This protein binds this small molecule.
Small molecule (SMILES): O[C@@H]1[C@H](O)[C@H](Cc2ccccc2)NC[C@H]1O

Binding-site contacts:
Ligand atom CAI contacts residue GLU266 of chain 3.A at 3.9 Å.
Ligand atom CAP contacts residue GLU266 of chain 3.A at 3.0 Å.
Ligand atom CAO contacts residue TYR64 of chain 3.A at 3.7 Å (hydrophobic).
Ligand atom CAH contacts residue TYR64 of chain 3.A at 3.8 Å (hydrophobic).
Ligand atom CAI contacts residue HIS34 of chain 3.A at 4.2 Å.
Ligand atom OAA contacts residue HIS34 of chain 3.A at 2.2 Å (h-bond).
Ligand atom NAK contacts residue GLU266 of chain 3.A at 2.6 Å (salt-bridge).
Ligand atom CAM contacts residue HIS34 of chain 3.A at 3.4 Å.
Ligand atom CAM contacts residue PHE290 of chain 3.A at 4.2 Å (hydrophobic).
Ligand atom OAA contacts residue ASP224 of chain 3.A at 4.0 Å.
Ligand atom NAK contacts residue ARG254 of chain 3.A at 3.6 Å.
Ligand atom OAB contacts residue TRP67 of chain 3.A at 3.8 Å.
Ligand atom CAI contacts residue ASP224 of chain 3.A at 3.2 Å.
Ligand atom CAE contacts residue LEU50 of chain 3.A at 3.9 Å (hydrophobic).
Ligand atom CAO contacts residue GLU266 of chain 3.A at 4.1 Å.
Ligand atom CAH contacts residue TRP67 of chain 3.A at 4.1 Å (hydrophobic).
Ligand atom CAN contacts residue GLU66 of chain 3.A at 3.7 Å.
Ligand atom OAB contacts residue TYR64 of chain 3.A at 3.7 Å.
Ligand atom OAA contacts residue TYR171 of chain 3.A at 3.9 Å.
Ligand atom CAN contacts residue HIS128 of chain 3.A at 3.7 Å.
Ligand atom CAJ contacts residue GLU266 of chain 3.A at 2.4 Å.
Ligand atom NAK contacts residue ASP224 of chain 3.A at 3.9 Å.
Ligand atom CAF contacts residue TRP67 of chain 3.A at 3.7 Å (hydrophobic).
Ligand atom OAB contacts residue GLU66 of chain 3.A at 2.3 Å (salt-bridge).
Ligand atom CAN contacts residue ASP224 of chain 3.A at 4.1 Å.
Ligand atom CAG contacts residue GLU266 of chain 3.A at 4.1 Å.
Ligand atom CAN contacts residue TRP67 of chain 3.A at 4.2 Å (hydrophobic).
Ligand atom OAC contacts residue GLU266 of chain 3.A at 3.4 Å (salt-bridge).
Ligand atom OAB contacts residue PHE290 of chain 3.A at 4.0 Å.
Ligand atom CAP contacts residue ARG254 of chain 3.A at 4.2 Å.
Ligand atom OAB contacts residue HIS128 of chain 3.A at 3.7 Å.
Ligand atom CAI contacts residue ARG254 of chain 3.A at 4.0 Å.
Ligand atom OAC contacts residue PHE290 of chain 3.A at 3.7 Å.
Ligand atom CAL contacts residue GLU266 of chain 3.A at 3.7 Å.
Ligand atom OAA contacts residue HIS128 of chain 3.A at 3.0 Å (h-bond).
Ligand atom CAM contacts residue ASP224 of chain 3.A at 4.0 Å.
Ligand atom CAG contacts residue LEU50 of chain 3.A at 4.1 Å (hydrophobic).
Ligand atom CAP contacts residue ASP224 of chain 3.A at 3.8 Å.
Ligand atom OAC contacts residue TYR64 of chain 3.A at 2.5 Å.
Ligand atom CAM contacts residue HIS128 of chain 3.A at 4.0 Å.

Sequence of chain 3.A:
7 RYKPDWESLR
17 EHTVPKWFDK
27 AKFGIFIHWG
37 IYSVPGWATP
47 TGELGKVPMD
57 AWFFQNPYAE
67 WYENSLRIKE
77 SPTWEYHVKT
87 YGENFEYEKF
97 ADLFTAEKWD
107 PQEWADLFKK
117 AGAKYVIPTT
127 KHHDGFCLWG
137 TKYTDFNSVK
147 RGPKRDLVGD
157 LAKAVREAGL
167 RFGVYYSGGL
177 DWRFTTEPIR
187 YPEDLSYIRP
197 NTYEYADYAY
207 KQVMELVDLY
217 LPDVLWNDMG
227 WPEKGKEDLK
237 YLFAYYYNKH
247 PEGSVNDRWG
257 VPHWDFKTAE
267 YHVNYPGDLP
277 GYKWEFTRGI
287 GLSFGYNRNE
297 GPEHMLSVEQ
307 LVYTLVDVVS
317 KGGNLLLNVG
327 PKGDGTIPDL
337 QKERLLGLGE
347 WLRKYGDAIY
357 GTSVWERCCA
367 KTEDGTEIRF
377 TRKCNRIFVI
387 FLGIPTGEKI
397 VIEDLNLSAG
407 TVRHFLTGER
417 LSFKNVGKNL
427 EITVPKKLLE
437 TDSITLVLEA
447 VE